Binding-site contacts:
Ligand atom N4 contacts residue G5 of chain 1.A at 3.4 Å (h-bond).
Ligand atom O6 contacts residue C9 of chain 1.A at 3.2 Å (h-bond).
Ligand atom N1 contacts residue C9 of chain 1.A at 3.3 Å (h-bond).
Ligand atom C2 contacts residue G4 of chain 1.A at 3.1 Å.
Ligand atom C2 contacts residue G6 of chain 1.A at 2.9 Å.
Ligand atom C2' contacts residue RTP1 of chain 1.E at 3.2 Å.
Ligand atom O6 contacts residue C7 of chain 1.A at 2.9 Å (h-bond).
Ligand atom OP1 contacts residue LYS387 of chain 1.C at 2.4 Å (salt-bridge).
Ligand atom N1 contacts residue C7 of chain 1.A at 3.1 Å (h-bond).
Ligand atom O2' contacts residue ARG388 of chain 1.C at 3.5 Å (salt-bridge).
Ligand atom N2 contacts residue C8 of chain 1.A at 2.8 Å (h-bond).
Ligand atom N3 contacts residue C8 of chain 1.A at 3.4 Å (h-bond).
Ligand atom N3 contacts residue G6 of chain 1.A at 3.1 Å (h-bond).
Ligand atom O2' contacts residue RTP1 of chain 1.E at 2.8 Å (h-bond).
Ligand atom C5' contacts residue ASP339 of chain 1.C at 3.1 Å.
Ligand atom C2 contacts residue G5 of chain 1.A at 3.3 Å.
Ligand atom N3 contacts residue G5 of chain 1.A at 3.5 Å (h-bond).
Ligand atom C4' contacts residue LEU386 of chain 1.C at 3.4 Å (hydrophobic).
Ligand atom N4 contacts residue G6 of chain 1.A at 3.1 Å (h-bond).
Ligand atom O3' contacts residue THR419 of chain 1.C at 3.0 Å.
Ligand atom C5' contacts residue LYS423 of chain 1.C at 3.2 Å.
Ligand atom N2 contacts residue C9 of chain 1.A at 3.4 Å (h-bond).
Ligand atom O2' contacts residue GLU422 of chain 1.C at 3.1 Å.
Ligand atom O2 contacts residue G6 of chain 1.A at 2.6 Å (h-bond).
Ligand atom O4' contacts residue ARG388 of chain 1.C at 3.5 Å (salt-bridge).
Ligand atom N1 contacts residue C8 of chain 1.A at 3.1 Å (h-bond).
Ligand atom O3' contacts residue LYS387 of chain 1.C at 3.0 Å.
Ligand atom C2 contacts residue C8 of chain 1.A at 3.0 Å.
Ligand atom OP1 contacts residue ARG416 of chain 1.C at 3.3 Å.
Ligand atom O2 contacts residue G4 of chain 1.A at 2.5 Å (h-bond).
Ligand atom O2 contacts residue G5 of chain 1.A at 2.9 Å (h-bond).
Ligand atom N4 contacts residue G4 of chain 1.A at 3.1 Å (h-bond).
Ligand atom O3' contacts residue ASP338 of chain 1.C at 2.8 Å.
Ligand atom O2' contacts residue LEU386 of chain 1.C at 2.9 Å.
Ligand atom O3' contacts residue LYS423 of chain 1.C at 3.0 Å.
Ligand atom N3 contacts residue G4 of chain 1.A at 2.7 Å (h-bond).
Ligand atom OP1 contacts residue C1 of chain 1.A at 3.2 Å.
Ligand atom OP2 contacts residue ARG416 of chain 1.C at 2.9 Å (salt-bridge).
Ligand atom N2 contacts residue C7 of chain 1.A at 3.3 Å (h-bond).
Ligand atom O3' contacts residue RTP1 of chain 1.E at 3.0 Å (h-bond).

A protein and the small-molecule ligand that binds it are described below.
Small molecule (SMILES): N=c1ccn([C@@H]2O[C@H](CO[P](=O)(O)O[C@H]3[C@@H](O)[C@H](n4cnc5c(=O)nc(N)[nH]c54)O[C@@H]3CO[P](=O)(O)O[C@H]3[C@@H](O)[C@H](n4cnc5c(=O)nc(N)[nH]c54)O[C@@H]3CO[P](=O)(O)O[C@H]3[C@@H](O)[C@H](n4cnc5c(=O)nc(N)[nH]c54)O[C@@H]3CO)[C@@H](O[P](=O)(O)OC[C@H]3O[C@@H](n4ccc(N)nc4=O)[C@H](O)[C@@H]3O[P](=O)(O)OC[C@H]3O[C@@H](n4ccc(N)nc4=O)[C@H](O)[C@@H]3O)[C@H]2O)c(=O)[nH]1

Sequence of chain 1.C:
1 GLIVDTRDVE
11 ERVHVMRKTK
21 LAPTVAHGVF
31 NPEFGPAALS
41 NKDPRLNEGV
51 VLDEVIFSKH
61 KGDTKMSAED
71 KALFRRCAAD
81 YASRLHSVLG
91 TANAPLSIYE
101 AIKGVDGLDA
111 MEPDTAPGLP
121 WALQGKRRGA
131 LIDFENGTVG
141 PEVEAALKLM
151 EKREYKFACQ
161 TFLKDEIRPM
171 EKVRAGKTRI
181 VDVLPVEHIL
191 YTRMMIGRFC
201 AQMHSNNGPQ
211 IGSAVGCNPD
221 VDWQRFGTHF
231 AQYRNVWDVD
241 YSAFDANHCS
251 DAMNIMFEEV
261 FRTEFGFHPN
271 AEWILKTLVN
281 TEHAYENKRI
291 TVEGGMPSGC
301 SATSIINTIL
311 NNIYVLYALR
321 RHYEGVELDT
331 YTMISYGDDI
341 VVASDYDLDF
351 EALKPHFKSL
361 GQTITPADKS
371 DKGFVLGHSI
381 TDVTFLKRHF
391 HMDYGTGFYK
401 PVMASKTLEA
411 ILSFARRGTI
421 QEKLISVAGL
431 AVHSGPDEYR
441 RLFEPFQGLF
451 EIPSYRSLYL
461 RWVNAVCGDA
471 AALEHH